The protein below binds the small molecule below.
Small molecule (SMILES): CC(=O)N[C@@H]1[C@@H](O)[C@H](O)[C@@H](CO)O[C@H]1O

Binding-site contacts:
Ligand atom C8 contacts residue VAL16 of chain 1.B at 4.0 Å (hydrophobic).
Ligand atom N2 contacts residue CYS15 of chain 1.B at 4.4 Å.
Ligand atom O6 contacts residue ASN137 of chain 1.B at 4.1 Å.
Ligand atom C5 contacts residue ASN137 of chain 1.B at 3.9 Å.
Ligand atom O5 contacts residue ASN17 of chain 1.B at 2.5 Å (h-bond).
Ligand atom C1 contacts residue ASN137 of chain 1.B at 3.9 Å.
Ligand atom N2 contacts residue ASN17 of chain 1.B at 3.0 Å (h-bond).
Ligand atom O5 contacts residue ASN137 of chain 1.B at 3.9 Å.
Ligand atom C7 contacts residue ASN17 of chain 1.B at 3.3 Å.
Ligand atom C1 contacts residue ASN17 of chain 1.B at 1.5 Å.
Ligand atom C3 contacts residue ASN17 of chain 1.B at 3.9 Å.
Ligand atom C4 contacts residue ASN17 of chain 1.B at 4.4 Å.
Ligand atom O7 contacts residue ASN17 of chain 1.B at 3.3 Å (h-bond).
Ligand atom C5 contacts residue ASN17 of chain 1.B at 3.8 Å.
Ligand atom C8 contacts residue ASN17 of chain 1.B at 3.8 Å.
Ligand atom C2 contacts residue ASN17 of chain 1.B at 2.5 Å.
Ligand atom C8 contacts residue CYS15 of chain 1.B at 3.1 Å (hydrophobic).

Sequence of chain 1.B:
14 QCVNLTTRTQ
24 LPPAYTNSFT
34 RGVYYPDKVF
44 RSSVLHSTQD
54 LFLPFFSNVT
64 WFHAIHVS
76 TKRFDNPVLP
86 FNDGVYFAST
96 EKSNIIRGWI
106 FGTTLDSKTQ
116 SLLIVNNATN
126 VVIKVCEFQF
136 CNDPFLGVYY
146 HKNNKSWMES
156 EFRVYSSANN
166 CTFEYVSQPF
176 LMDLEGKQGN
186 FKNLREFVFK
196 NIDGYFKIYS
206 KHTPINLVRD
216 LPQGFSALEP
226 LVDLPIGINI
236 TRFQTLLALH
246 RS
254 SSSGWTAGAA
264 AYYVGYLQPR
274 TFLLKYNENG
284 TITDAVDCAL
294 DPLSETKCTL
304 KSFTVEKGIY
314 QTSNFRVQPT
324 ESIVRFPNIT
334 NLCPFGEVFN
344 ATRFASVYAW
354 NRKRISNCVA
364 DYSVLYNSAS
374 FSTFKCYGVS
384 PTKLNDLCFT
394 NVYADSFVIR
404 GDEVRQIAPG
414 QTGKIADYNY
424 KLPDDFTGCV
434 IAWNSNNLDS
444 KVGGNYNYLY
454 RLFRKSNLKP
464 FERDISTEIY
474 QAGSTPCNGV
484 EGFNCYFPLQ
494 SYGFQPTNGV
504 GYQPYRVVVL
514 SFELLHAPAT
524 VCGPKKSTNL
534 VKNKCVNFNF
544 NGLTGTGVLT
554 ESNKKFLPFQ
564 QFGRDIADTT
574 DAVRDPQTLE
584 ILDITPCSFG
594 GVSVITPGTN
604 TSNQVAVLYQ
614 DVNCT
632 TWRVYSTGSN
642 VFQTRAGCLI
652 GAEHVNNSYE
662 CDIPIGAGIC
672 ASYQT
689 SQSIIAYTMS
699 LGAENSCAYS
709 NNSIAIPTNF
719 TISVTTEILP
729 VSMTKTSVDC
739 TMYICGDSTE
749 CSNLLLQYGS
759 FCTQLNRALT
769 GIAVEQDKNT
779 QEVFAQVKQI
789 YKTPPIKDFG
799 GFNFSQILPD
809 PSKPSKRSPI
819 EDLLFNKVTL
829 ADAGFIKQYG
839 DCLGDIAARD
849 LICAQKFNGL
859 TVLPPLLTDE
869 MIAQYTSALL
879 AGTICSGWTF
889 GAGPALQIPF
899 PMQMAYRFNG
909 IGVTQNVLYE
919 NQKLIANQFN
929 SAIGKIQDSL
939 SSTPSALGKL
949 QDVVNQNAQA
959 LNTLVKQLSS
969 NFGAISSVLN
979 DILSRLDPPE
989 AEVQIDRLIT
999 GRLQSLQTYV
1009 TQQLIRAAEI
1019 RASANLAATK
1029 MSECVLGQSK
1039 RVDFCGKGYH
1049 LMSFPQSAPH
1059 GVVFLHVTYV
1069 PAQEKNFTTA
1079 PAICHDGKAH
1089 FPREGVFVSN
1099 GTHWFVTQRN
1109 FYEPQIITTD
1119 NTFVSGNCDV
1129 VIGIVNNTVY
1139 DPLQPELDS